Sequence of chain 2.B:
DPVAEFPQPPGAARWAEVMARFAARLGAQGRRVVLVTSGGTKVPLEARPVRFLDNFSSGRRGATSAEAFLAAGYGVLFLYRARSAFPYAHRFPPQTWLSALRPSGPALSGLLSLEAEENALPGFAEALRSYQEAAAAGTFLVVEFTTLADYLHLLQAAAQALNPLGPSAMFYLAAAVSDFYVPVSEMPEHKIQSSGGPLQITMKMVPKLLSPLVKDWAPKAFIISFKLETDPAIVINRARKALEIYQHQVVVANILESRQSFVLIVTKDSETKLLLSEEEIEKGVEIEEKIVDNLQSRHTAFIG

The protein below binds the small molecule below.
Small molecule (SMILES): Nc1ncnc2c1ncn2[C@@H]1O[C@H](CO[P](=O)(O)O[P](=O)(O)NP(=O)(O)O)[C@@H](O)[C@H]1O

Sequence of chain 1.B:
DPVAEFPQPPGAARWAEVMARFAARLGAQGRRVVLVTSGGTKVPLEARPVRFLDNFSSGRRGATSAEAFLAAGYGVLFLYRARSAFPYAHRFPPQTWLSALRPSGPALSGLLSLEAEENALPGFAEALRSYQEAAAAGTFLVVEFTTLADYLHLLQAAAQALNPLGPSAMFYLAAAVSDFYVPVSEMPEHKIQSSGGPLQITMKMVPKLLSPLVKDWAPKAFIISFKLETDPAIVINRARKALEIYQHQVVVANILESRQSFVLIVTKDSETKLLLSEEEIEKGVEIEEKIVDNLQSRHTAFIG

Binding-site contacts:
Ligand atom C3' contacts residue LEU177 of chain 1.B at 3.6 Å (hydrophobic).
Ligand atom N3B contacts residue MG1 of chain 1.M at 3.6 Å.
Ligand atom O3G contacts residue LYS231 of chain 1.B at 2.8 Å (salt-bridge).
Ligand atom C5' contacts residue PHE230 of chain 1.B at 3.1 Å (hydrophobic).
Ligand atom O3A contacts residue MG1 of chain 1.M at 3.5 Å.
Ligand atom O3A contacts residue LYS231 of chain 1.B at 3.2 Å (salt-bridge).
Ligand atom O2B contacts residue ASP183 of chain 1.B at 3.1 Å (salt-bridge).
Ligand atom N3B contacts residue SER198 of chain 2.B at 3.5 Å (h-bond).
Ligand atom PG contacts residue MG1 of chain 1.M at 3.4 Å.
Ligand atom O2' contacts residue ALA179 of chain 1.B at 2.7 Å (h-bond).
Ligand atom O3' contacts residue LEU177 of chain 1.B at 2.6 Å (h-bond).
Ligand atom O5' contacts residue J1O1 of chain 1.L at 3.5 Å.
Ligand atom O1G contacts residue SER198 of chain 2.B at 2.7 Å (h-bond).
Ligand atom C3' contacts residue PHE230 of chain 1.B at 3.2 Å (hydrophobic).
Ligand atom O2A contacts residue LYS195 of chain 2.B at 3.5 Å (salt-bridge).
Ligand atom O2' contacts residue LEU177 of chain 1.B at 3.4 Å (h-bond).
Ligand atom O1A contacts residue LYS195 of chain 2.B at 2.9 Å (salt-bridge).
Ligand atom O3G contacts residue LYS195 of chain 2.B at 3.1 Å (salt-bridge).
Ligand atom C4' contacts residue PHE230 of chain 1.B at 3.2 Å (hydrophobic).
Ligand atom PG contacts residue LYS195 of chain 2.B at 3.7 Å.
Ligand atom O2B contacts residue MG1 of chain 1.M at 2.0 Å.
Ligand atom PA contacts residue J1O1 of chain 1.L at 3.6 Å.
Ligand atom O2G contacts residue MG1 of chain 1.M at 2.1 Å.
Ligand atom O1A contacts residue J1O1 of chain 1.L at 3.1 Å.
Ligand atom O2G contacts residue LYS195 of chain 2.B at 3.0 Å (salt-bridge).
Ligand atom O2A contacts residue LYS231 of chain 1.B at 3.0 Å (salt-bridge).
Ligand atom O2B contacts residue LYS212 of chain 1.B at 3.0 Å (salt-bridge).
Ligand atom N6 contacts residue PRO211 of chain 1.B at 3.0 Å (h-bond).
Ligand atom O3' contacts residue PHE230 of chain 1.B at 3.1 Å (h-bond).
Ligand atom O2G contacts residue ASP183 of chain 1.B at 3.0 Å (salt-bridge).
Ligand atom PA contacts residue MG1 of chain 1.M at 3.2 Å.
Ligand atom PA contacts residue LYS195 of chain 2.B at 3.7 Å.
Ligand atom O1A contacts residue MG1 of chain 1.M at 2.1 Å.
Ligand atom C2' contacts residue ALA179 of chain 1.B at 3.5 Å (hydrophobic).
Ligand atom PG contacts residue SER198 of chain 2.B at 3.6 Å.
Ligand atom O2A contacts residue LEU232 of chain 1.B at 3.1 Å (h-bond).
Ligand atom O1G contacts residue GLN197 of chain 2.B at 3.7 Å.
Ligand atom N1 contacts residue LEU213 of chain 1.B at 3.4 Å (h-bond).
Ligand atom N7 contacts residue VAL181 of chain 1.B at 3.6 Å.
Ligand atom PB contacts residue MG1 of chain 1.M at 3.1 Å.